A protein and the small-molecule ligand that binds it are described below.
Small molecule (SMILES): CC(=O)N[C@H]1[C@H](O[C@H]2[C@H](O)[C@@H](NC(C)=O)CO[C@@H]2CO)O[C@H](CO)[C@@H](O[C@@H]2O[C@H](CO)[C@@H](O)[C@H](O)[C@@H]2O)[C@@H]1O

Binding-site contacts:
Ligand atom O5 contacts residue SER236 of chain 1.D at 3.9 Å.
Ligand atom C4 contacts residue ASN174 of chain 1.D at 4.3 Å.
Ligand atom N2 contacts residue ASN174 of chain 1.D at 3.4 Å (h-bond).
Ligand atom C1 contacts residue ASN174 of chain 1.D at 1.4 Å.
Ligand atom C3 contacts residue SER236 of chain 1.D at 3.6 Å.
Ligand atom O3 contacts residue ASN174 of chain 1.D at 3.2 Å (h-bond).
Ligand atom O6 contacts residue LYS217 of chain 1.D at 3.9 Å.
Ligand atom O2 contacts residue LYS221 of chain 1.D at 4.1 Å.
Ligand atom C6 contacts residue ARG238 of chain 1.D at 3.7 Å.
Ligand atom O4 contacts residue VAL219 of chain 1.D at 3.5 Å.
Ligand atom C7 contacts residue VAL219 of chain 1.D at 4.1 Å (hydrophobic).
Ligand atom O7 contacts residue ASN174 of chain 1.D at 3.3 Å (h-bond).
Ligand atom C4 contacts residue VAL219 of chain 1.D at 4.3 Å (hydrophobic).
Ligand atom C2 contacts residue ASN174 of chain 1.D at 2.5 Å.
Ligand atom C6 contacts residue SER236 of chain 1.D at 3.8 Å.
Ligand atom O6 contacts residue LYS221 of chain 1.D at 4.2 Å.
Ligand atom C8 contacts residue VAL219 of chain 1.D at 4.1 Å (hydrophobic).
Ligand atom C5 contacts residue SER236 of chain 1.D at 4.1 Å.
Ligand atom O2 contacts residue VAL219 of chain 1.D at 3.3 Å.
Ligand atom O5 contacts residue ASN174 of chain 1.D at 2.4 Å (h-bond).
Ligand atom N2 contacts residue VAL219 of chain 1.D at 3.7 Å.
Ligand atom C8 contacts residue MET218 of chain 1.D at 4.1 Å (hydrophobic).
Ligand atom C3 contacts residue ASN174 of chain 1.D at 3.6 Å.
Ligand atom C6 contacts residue LYS217 of chain 1.D at 3.7 Å.
Ligand atom C4 contacts residue SER236 of chain 1.D at 3.8 Å.
Ligand atom O6 contacts residue ASN174 of chain 1.D at 4.3 Å.
Ligand atom O3 contacts residue THR176 of chain 1.D at 3.4 Å.
Ligand atom O6 contacts residue ARG238 of chain 1.D at 2.8 Å (salt-bridge).
Ligand atom O6 contacts residue SER236 of chain 1.D at 3.6 Å.
Ligand atom O3 contacts residue SER236 of chain 1.D at 2.4 Å (h-bond).
Ligand atom C5 contacts residue ASN174 of chain 1.D at 3.7 Å.
Ligand atom C5 contacts residue VAL219 of chain 1.D at 3.9 Å (hydrophobic).
Ligand atom O3 contacts residue SER220 of chain 1.D at 4.0 Å.
Ligand atom C7 contacts residue ASN174 of chain 1.D at 3.7 Å.
Ligand atom C6 contacts residue LYS221 of chain 1.D at 3.4 Å.
Ligand atom O2 contacts residue SER220 of chain 1.D at 3.4 Å (h-bond).
Ligand atom C8 contacts residue LYS217 of chain 1.D at 4.2 Å.
Ligand atom C1 contacts residue VAL219 of chain 1.D at 3.9 Å (hydrophobic).
Ligand atom O5 contacts residue ARG238 of chain 1.D at 3.8 Å.
Ligand atom C5 contacts residue ARG238 of chain 1.D at 4.0 Å.

Sequence of chain 1.D:
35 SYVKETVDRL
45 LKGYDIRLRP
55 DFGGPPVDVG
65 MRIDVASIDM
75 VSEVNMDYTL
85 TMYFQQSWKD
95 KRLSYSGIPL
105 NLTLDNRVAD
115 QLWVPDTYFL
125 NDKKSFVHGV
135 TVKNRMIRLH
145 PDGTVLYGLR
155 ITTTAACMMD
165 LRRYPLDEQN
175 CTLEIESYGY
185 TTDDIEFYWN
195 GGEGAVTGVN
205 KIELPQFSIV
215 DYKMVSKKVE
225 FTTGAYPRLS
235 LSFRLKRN